Binding-site contacts:
Ligand atom CD contacts residue TYR188 of chain 1.A at 3.8 Å (hydrophobic).
Ligand atom N8 contacts residue LEU234 of chain 1.A at 3.5 Å.
Ligand atom C9 contacts residue LEU234 of chain 1.A at 3.5 Å (hydrophobic).
Ligand atom C6 contacts residue LEU234 of chain 1.A at 4.1 Å (hydrophobic).
Ligand atom C9 contacts residue VAL106 of chain 1.A at 3.8 Å (hydrophobic).
Ligand atom CB contacts residue TYR188 of chain 1.A at 2.6 Å (hydrophobic).
Ligand atom C4 contacts residue TYR181 of chain 1.A at 3.7 Å (hydrophobic).
Ligand atom CD contacts residue TRP229 of chain 1.A at 3.5 Å (hydrophobic).
Ligand atom C13 contacts residue LYS101 of chain 1.A at 3.2 Å.
Ligand atom C11 contacts residue HIS235 of chain 1.A at 4.1 Å.
Ligand atom N14 contacts residue LYS101 of chain 1.A at 3.6 Å (salt-bridge).
Ligand atom CC contacts residue VAL106 of chain 1.A at 4.0 Å (hydrophobic).
Ligand atom OE contacts residue VAL106 of chain 1.A at 3.2 Å.
Ligand atom C4 contacts residue LEU100 of chain 1.A at 3.4 Å (hydrophobic).
Ligand atom C6 contacts residue LEU100 of chain 1.A at 3.5 Å (hydrophobic).
Ligand atom C12 contacts residue TYR319 of chain 1.A at 3.5 Å (hydrophobic).
Ligand atom C2 contacts residue TYR188 of chain 1.A at 4.1 Å (hydrophobic).
Ligand atom C15 contacts residue LEU100 of chain 1.A at 3.9 Å (hydrophobic).
Ligand atom CD contacts residue LEU234 of chain 1.A at 3.4 Å (hydrophobic).
Ligand atom C5 contacts residue LEU100 of chain 1.A at 3.4 Å (hydrophobic).
Ligand atom OE contacts residue LEU234 of chain 1.A at 3.6 Å.
Ligand atom N3 contacts residue LEU100 of chain 1.A at 3.3 Å.
Ligand atom N8 contacts residue TYR188 of chain 1.A at 3.3 Å.
Ligand atom C12 contacts residue PRO236 of chain 1.A at 3.6 Å (hydrophobic).
Ligand atom N1 contacts residue LEU100 of chain 1.A at 4.1 Å.
Ligand atom C7 contacts residue TYR188 of chain 1.A at 3.6 Å (hydrophobic).
Ligand atom CB contacts residue GLY190 of chain 1.A at 4.0 Å.
Ligand atom C2 contacts residue LEU100 of chain 1.A at 3.4 Å (hydrophobic).
Ligand atom C11 contacts residue TYR319 of chain 1.A at 3.8 Å (hydrophobic).
Ligand atom N1 contacts residue TYR188 of chain 1.A at 4.0 Å.
Ligand atom C5 contacts residue TYR181 of chain 1.A at 3.9 Å (hydrophobic).
Ligand atom CA contacts residue TYR188 of chain 1.A at 3.8 Å (hydrophobic).
Ligand atom C6 contacts residue TYR188 of chain 1.A at 4.0 Å (hydrophobic).
Ligand atom C7 contacts residue LEU100 of chain 1.A at 3.5 Å (hydrophobic).
Ligand atom N3 contacts residue TYR181 of chain 1.A at 4.0 Å.
Ligand atom OE contacts residue PHE227 of chain 1.A at 3.7 Å.
Ligand atom C11 contacts residue PRO236 of chain 1.A at 4.0 Å (hydrophobic).
Ligand atom CC contacts residue LYS103 of chain 1.A at 3.8 Å.
Ligand atom CC contacts residue TYR188 of chain 1.A at 3.6 Å (hydrophobic).
Ligand atom CC contacts residue GLY190 of chain 1.A at 3.7 Å.

Sequence of chain 1.A:
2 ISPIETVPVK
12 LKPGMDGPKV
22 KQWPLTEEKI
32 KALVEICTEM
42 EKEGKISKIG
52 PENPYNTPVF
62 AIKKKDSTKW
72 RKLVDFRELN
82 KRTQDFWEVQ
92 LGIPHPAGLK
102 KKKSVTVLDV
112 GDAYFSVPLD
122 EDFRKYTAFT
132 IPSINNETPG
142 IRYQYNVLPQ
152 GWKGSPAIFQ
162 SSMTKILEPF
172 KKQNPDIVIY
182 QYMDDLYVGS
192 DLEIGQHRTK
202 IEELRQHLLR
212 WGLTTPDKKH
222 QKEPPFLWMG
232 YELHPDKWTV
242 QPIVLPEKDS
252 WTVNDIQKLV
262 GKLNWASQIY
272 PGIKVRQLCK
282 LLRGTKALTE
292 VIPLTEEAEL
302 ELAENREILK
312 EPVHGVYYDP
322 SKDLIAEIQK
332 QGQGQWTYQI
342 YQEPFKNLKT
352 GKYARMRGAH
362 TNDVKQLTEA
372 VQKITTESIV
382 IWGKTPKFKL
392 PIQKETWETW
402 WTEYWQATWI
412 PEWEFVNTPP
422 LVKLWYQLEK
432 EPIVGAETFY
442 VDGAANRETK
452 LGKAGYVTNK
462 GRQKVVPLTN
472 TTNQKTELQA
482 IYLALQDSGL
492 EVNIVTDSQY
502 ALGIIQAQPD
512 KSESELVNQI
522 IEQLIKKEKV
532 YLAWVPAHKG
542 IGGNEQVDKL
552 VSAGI

A protein and the small-molecule ligand that binds it are described below.
Small molecule (SMILES): Cc1ccnc2c1NC(=O)c1cccnc1N2C1CC1